A small-molecule ligand and the protein it binds are described below.
Small molecule (SMILES): O=C(O)[C@H]1O[C@H](O)[C@H](O)[C@@H](O)[C@H]1O

Binding-site contacts:
Ligand atom O1 contacts residue CA1 of chain 1.I at 4.1 Å.
Ligand atom C1 contacts residue CA1 of chain 1.I at 3.3 Å.
Ligand atom O5 contacts residue CA1 of chain 1.I at 2.3 Å.
Ligand atom O6B contacts residue GLU169 of chain 1.A at 3.9 Å.
Ligand atom C5 contacts residue CA1 of chain 1.I at 3.4 Å.
Ligand atom O5 contacts residue GLU169 of chain 1.A at 3.0 Å (salt-bridge).
Ligand atom O1 contacts residue TRP171 of chain 1.A at 3.6 Å.
Ligand atom C1 contacts residue GLU169 of chain 1.A at 3.2 Å.
Ligand atom C6 contacts residue CA1 of chain 1.I at 3.1 Å.
Ligand atom O4 contacts residue CA1 of chain 1.I at 4.4 Å.
Ligand atom C5 contacts residue GLU169 of chain 1.A at 4.1 Å.
Ligand atom O6B contacts residue CA1 of chain 1.I at 2.3 Å.
Ligand atom O2 contacts residue TRP171 of chain 1.A at 4.0 Å.
Ligand atom O6A contacts residue CA1 of chain 1.I at 4.4 Å.
Ligand atom O1 contacts residue GLU169 of chain 1.A at 2.8 Å (salt-bridge).
Ligand atom C1 contacts residue TRP171 of chain 1.A at 4.5 Å (hydrophobic).
Ligand atom O6A contacts residue LYS143 of chain 1.A at 3.4 Å (salt-bridge).
Ligand atom C5 contacts residue LYS143 of chain 1.A at 4.3 Å.
Ligand atom O6B contacts residue LYS143 of chain 1.A at 3.2 Å (salt-bridge).
Ligand atom C6 contacts residue GLU169 of chain 1.A at 4.4 Å.
Ligand atom C6 contacts residue LYS143 of chain 1.A at 3.3 Å.

Sequence of chain 1.A:
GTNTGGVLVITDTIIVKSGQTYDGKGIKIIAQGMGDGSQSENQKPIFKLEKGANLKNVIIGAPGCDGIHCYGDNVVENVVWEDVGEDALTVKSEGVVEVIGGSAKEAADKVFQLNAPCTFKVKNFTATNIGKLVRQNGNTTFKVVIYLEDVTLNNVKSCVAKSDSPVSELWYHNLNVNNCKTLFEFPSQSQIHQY